Sequence of chain 1.B:
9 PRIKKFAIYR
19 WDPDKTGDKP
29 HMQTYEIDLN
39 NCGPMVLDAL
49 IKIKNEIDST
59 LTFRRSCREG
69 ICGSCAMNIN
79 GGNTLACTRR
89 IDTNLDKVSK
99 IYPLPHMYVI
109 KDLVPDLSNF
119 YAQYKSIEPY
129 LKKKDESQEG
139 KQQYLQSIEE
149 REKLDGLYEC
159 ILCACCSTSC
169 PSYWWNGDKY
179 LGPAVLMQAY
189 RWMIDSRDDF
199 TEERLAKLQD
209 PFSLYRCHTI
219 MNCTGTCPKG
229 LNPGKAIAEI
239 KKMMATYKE

Sequence of chain 1.C:
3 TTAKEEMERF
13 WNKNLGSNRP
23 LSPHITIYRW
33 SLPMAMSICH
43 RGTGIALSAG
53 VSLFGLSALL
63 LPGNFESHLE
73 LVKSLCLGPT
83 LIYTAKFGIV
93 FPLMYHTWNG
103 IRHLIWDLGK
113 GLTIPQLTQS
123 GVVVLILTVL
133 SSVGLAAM

Binding-site contacts:
Ligand atom C3 contacts residue TYR58 of chain 1.D at 3.6 Å (hydrophobic).
Ligand atom C7 contacts residue HIS216 of chain 1.B at 3.8 Å.
Ligand atom F1 contacts residue TRP173 of chain 1.B at 3.1 Å.
Ligand atom C20 contacts residue TRP172 of chain 1.B at 3.7 Å (hydrophobic).
Ligand atom C2 contacts residue TYR58 of chain 1.D at 4.0 Å (hydrophobic).
Ligand atom C8 contacts residue TYR58 of chain 1.D at 3.4 Å (hydrophobic).
Ligand atom C1 contacts residue SER170 of chain 1.B at 4.0 Å.
Ligand atom C3 contacts residue ARG43 of chain 1.C at 3.8 Å.
Ligand atom F2 contacts residue TYR58 of chain 1.D at 3.4 Å.
Ligand atom C16 contacts residue TRP32 of chain 1.C at 3.8 Å (hydrophobic).
Ligand atom C5 contacts residue SER39 of chain 1.C at 3.2 Å.
Ligand atom C11 contacts residue ILE40 of chain 1.C at 4.0 Å (hydrophobic).
Ligand atom C7 contacts residue ARG43 of chain 1.C at 3.1 Å.
Ligand atom C20 contacts residue MET36 of chain 1.C at 3.6 Å (hydrophobic).
Ligand atom C19 contacts residue MET36 of chain 1.C at 3.7 Å (hydrophobic).
Ligand atom F3 contacts residue SER170 of chain 1.B at 2.9 Å.
Ligand atom F1 contacts residue PRO169 of chain 1.B at 3.5 Å.
Ligand atom C6 contacts residue SER39 of chain 1.C at 3.6 Å.
Ligand atom F2 contacts residue ASP57 of chain 1.D at 3.2 Å.
Ligand atom C1 contacts residue ASP57 of chain 1.D at 4.0 Å.
Ligand atom C6 contacts residue ARG43 of chain 1.C at 3.5 Å.
Ligand atom F2 contacts residue ARG43 of chain 1.C at 3.0 Å.
Ligand atom C1 contacts residue ARG43 of chain 1.C at 3.7 Å.
Ligand atom F3 contacts residue HIS216 of chain 1.B at 3.1 Å.
Ligand atom F2 contacts residue TRP173 of chain 1.B at 3.7 Å.
Ligand atom C2 contacts residue ARG43 of chain 1.C at 3.2 Å.
Ligand atom C4 contacts residue SER39 of chain 1.C at 3.9 Å.
Ligand atom C17 contacts residue TRP32 of chain 1.C at 3.7 Å (hydrophobic).
Ligand atom F3 contacts residue ILE218 of chain 1.B at 4.0 Å.
Ligand atom O contacts residue TYR58 of chain 1.D at 2.7 Å (h-bond).
Ligand atom C12 contacts residue ILE27 of chain 1.C at 3.8 Å (hydrophobic).
Ligand atom C19 contacts residue TRP172 of chain 1.B at 4.0 Å (hydrophobic).
Ligand atom C8 contacts residue TRP173 of chain 1.B at 3.7 Å (hydrophobic).
Ligand atom O contacts residue TRP173 of chain 1.B at 2.8 Å (h-bond).
Ligand atom F1 contacts residue SER170 of chain 1.B at 3.8 Å.
Ligand atom N contacts residue PRO169 of chain 1.B at 3.8 Å.
Ligand atom C1 contacts residue TRP173 of chain 1.B at 4.0 Å (hydrophobic).
Ligand atom C4 contacts residue ARG43 of chain 1.C at 3.9 Å.
Ligand atom C5 contacts residue ARG43 of chain 1.C at 3.3 Å.
Ligand atom F3 contacts residue ASP57 of chain 1.D at 3.7 Å.

A small-molecule ligand and the protein it binds are described below.
Small molecule (SMILES): O=C(Nc1cccc(-c2ccccc2)c1)c1ccccc1C(F)(F)F

Sequence of chain 1.D:
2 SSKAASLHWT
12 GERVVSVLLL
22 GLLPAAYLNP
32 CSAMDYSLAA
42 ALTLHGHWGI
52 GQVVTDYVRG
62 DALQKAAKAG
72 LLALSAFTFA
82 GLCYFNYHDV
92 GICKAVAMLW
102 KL